Binding-site contacts:
Ligand atom C6 contacts residue TYR134 of chain 1.C at 3.6 Å (hydrophobic).
Ligand atom O9 contacts residue TYR108 of chain 1.C at 3.0 Å (h-bond).
Ligand atom C44 contacts residue TRP81 of chain 1.C at 3.7 Å (hydrophobic).
Ligand atom N45 contacts residue TRP81 of chain 1.C at 3.3 Å.
Ligand atom C36 contacts residue CF1 of chain 1.J at 3.6 Å.
Ligand atom C4 contacts residue CF1 of chain 1.J at 3.5 Å.
Ligand atom C12 contacts residue ILE43 of chain 1.C at 3.2 Å (hydrophobic).
Ligand atom O51 contacts residue LYS127 of chain 1.C at 3.3 Å (salt-bridge).
Ligand atom O8 contacts residue ALA42 of chain 1.C at 3.6 Å.
Ligand atom O47 contacts residue LYS136 of chain 1.C at 2.7 Å (salt-bridge).
Ligand atom O48 contacts residue CF1 of chain 1.J at 3.2 Å.
Ligand atom C39 contacts residue TYR54 of chain 1.C at 3.5 Å (hydrophobic).
Ligand atom C42 contacts residue TYR102 of chain 1.C at 3.5 Å (hydrophobic).
Ligand atom O10 contacts residue LYS136 of chain 1.C at 3.0 Å (salt-bridge).
Ligand atom C44 contacts residue LYS127 of chain 1.C at 3.6 Å.
Ligand atom C7 contacts residue TYR134 of chain 1.C at 3.6 Å (hydrophobic).
Ligand atom C36 contacts residue LYS136 of chain 1.C at 3.2 Å.
Ligand atom O50 contacts residue CF1 of chain 1.J at 2.9 Å.
Ligand atom C5 contacts residue LYS127 of chain 1.C at 3.6 Å.
Ligand atom C38 contacts residue TYR54 of chain 1.C at 3.2 Å (hydrophobic).
Ligand atom C4 contacts residue LYS136 of chain 1.C at 3.6 Å.
Ligand atom C38 contacts residue SER70 of chain 1.C at 3.5 Å.
Ligand atom O50 contacts residue TRP81 of chain 1.C at 3.0 Å.
Ligand atom O51 contacts residue CF1 of chain 1.J at 3.1 Å.
Ligand atom C33 contacts residue TRP81 of chain 1.C at 3.7 Å (hydrophobic).
Ligand atom O47 contacts residue TRP81 of chain 1.C at 3.6 Å.
Ligand atom O51 contacts residue TYR108 of chain 1.C at 3.7 Å.
Ligand atom C2 contacts residue LYS136 of chain 1.C at 3.6 Å.
Ligand atom O49 contacts residue LYS127 of chain 1.C at 2.9 Å.
Ligand atom O46 contacts residue CF1 of chain 1.J at 2.7 Å.
Ligand atom C37 contacts residue ARG83 of chain 1.C at 3.5 Å.
Ligand atom O47 contacts residue CF1 of chain 1.J at 2.9 Å.
Ligand atom O51 contacts residue TRP81 of chain 1.C at 3.7 Å.
Ligand atom N3 contacts residue CF1 of chain 1.J at 3.1 Å.
Ligand atom O53 contacts residue TRP81 of chain 1.C at 3.3 Å (h-bond).
Ligand atom O9 contacts residue CF1 of chain 1.J at 3.1 Å.
Ligand atom O10 contacts residue CF1 of chain 1.J at 2.2 Å.
Ligand atom N3 contacts residue LYS136 of chain 1.C at 3.5 Å (salt-bridge).
Ligand atom N35 contacts residue CF1 of chain 1.J at 3.6 Å.
Ligand atom C5 contacts residue PHE125 of chain 1.C at 3.6 Å (hydrophobic).

Sequence of chain 1.C:
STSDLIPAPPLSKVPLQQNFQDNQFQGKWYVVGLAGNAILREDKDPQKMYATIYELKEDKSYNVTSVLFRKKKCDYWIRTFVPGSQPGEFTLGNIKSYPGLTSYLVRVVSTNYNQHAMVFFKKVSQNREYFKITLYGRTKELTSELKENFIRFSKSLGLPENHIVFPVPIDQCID

This protein binds this small molecule.
Small molecule (SMILES): O=C(NCCCN(CCCCN(CCCNC(=O)c1cccc(=O)n1O)C(=O)c1cccc(=O)n1O)C(=O)c1cccc(=O)n1O)c1cccc(=O)n1O